Sequence of chain 1.D:
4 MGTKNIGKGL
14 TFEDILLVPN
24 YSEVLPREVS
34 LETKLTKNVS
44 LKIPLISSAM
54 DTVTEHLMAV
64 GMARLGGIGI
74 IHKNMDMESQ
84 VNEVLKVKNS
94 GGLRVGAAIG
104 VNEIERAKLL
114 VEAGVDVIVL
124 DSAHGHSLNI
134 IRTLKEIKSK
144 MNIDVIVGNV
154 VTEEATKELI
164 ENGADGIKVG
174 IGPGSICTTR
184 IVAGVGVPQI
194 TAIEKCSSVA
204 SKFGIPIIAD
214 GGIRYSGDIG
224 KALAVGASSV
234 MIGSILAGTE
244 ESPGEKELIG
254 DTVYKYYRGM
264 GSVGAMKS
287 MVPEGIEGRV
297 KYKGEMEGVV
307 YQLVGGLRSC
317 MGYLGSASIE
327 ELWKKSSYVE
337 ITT

This protein binds this small molecule.
Small molecule (SMILES): O=c1[nH]cnc2c1ncn2[C@@H]1O[C@H](COP(=O)(O)O)[C@@H](O)[C@H]1O

Binding-site contacts:
Ligand atom N7 contacts residue GLY262 of chain 1.D at 3.5 Å.
Ligand atom O5' contacts residue GLY177 of chain 1.D at 3.5 Å.
Ligand atom C5 contacts residue ILE179 of chain 1.D at 3.6 Å (hydrophobic).
Ligand atom O1P contacts residue GLY214 of chain 1.D at 3.7 Å.
Ligand atom O2P contacts residue SER237 of chain 1.D at 2.9 Å (h-bond).
Ligand atom C4' contacts residue ASP213 of chain 1.D at 3.6 Å.
Ligand atom C6 contacts residue GLY264 of chain 1.D at 3.6 Å.
Ligand atom O1P contacts residue GLY215 of chain 1.D at 2.9 Å (h-bond).
Ligand atom N1 contacts residue C641 of chain 1.O at 3.5 Å.
Ligand atom C4 contacts residue ILE179 of chain 1.D at 3.7 Å (hydrophobic).
Ligand atom P contacts residue SER237 of chain 1.D at 3.8 Å.
Ligand atom O6 contacts residue GLY262 of chain 1.D at 3.3 Å.
Ligand atom N3 contacts residue CYS180 of chain 1.D at 3.7 Å.
Ligand atom O3' contacts residue MET234 of chain 1.D at 3.5 Å (h-bond).
Ligand atom C2 contacts residue C641 of chain 1.O at 3.4 Å.
Ligand atom O3P contacts residue SER237 of chain 1.D at 3.3 Å.
Ligand atom C3' contacts residue SER51 of chain 1.D at 3.5 Å.
Ligand atom O3' contacts residue SER51 of chain 1.D at 2.9 Å (h-bond).
Ligand atom O6 contacts residue GLY264 of chain 1.D at 2.8 Å (h-bond).
Ligand atom O3P contacts residue SER178 of chain 1.D at 2.8 Å (h-bond).
Ligand atom C6 contacts residue GLU290 of chain 1.D at 3.7 Å.
Ligand atom C2 contacts residue GLU290 of chain 1.D at 3.4 Å.
Ligand atom N7 contacts residue MET263 of chain 1.D at 2.9 Å (h-bond).
Ligand atom O2' contacts residue ASP213 of chain 1.D at 2.7 Å (salt-bridge).
Ligand atom C8 contacts residue MET53 of chain 1.D at 3.6 Å (hydrophobic).
Ligand atom O2P contacts residue GLY236 of chain 1.D at 2.8 Å (h-bond).
Ligand atom C2 contacts residue CYS180 of chain 1.D at 3.5 Å (hydrophobic).
Ligand atom O1P contacts residue SER178 of chain 1.D at 3.1 Å (h-bond).
Ligand atom C5 contacts residue MET263 of chain 1.D at 3.7 Å (hydrophobic).
Ligand atom N3 contacts residue C641 of chain 1.O at 3.6 Å.
Ligand atom O3P contacts residue TYR260 of chain 1.D at 2.6 Å (h-bond).
Ligand atom O6 contacts residue MET263 of chain 1.D at 3.1 Å (h-bond).
Ligand atom C3' contacts residue ASP213 of chain 1.D at 3.5 Å.
Ligand atom O1P contacts residue GLY177 of chain 1.D at 3.2 Å.
Ligand atom N1 contacts residue GLU290 of chain 1.D at 2.7 Å (salt-bridge).
Ligand atom O3' contacts residue ASP213 of chain 1.D at 2.5 Å (salt-bridge).
Ligand atom O5' contacts residue GLY214 of chain 1.D at 3.3 Å.
Ligand atom O6 contacts residue GLY291 of chain 1.D at 3.6 Å.
Ligand atom N7 contacts residue ILE179 of chain 1.D at 3.7 Å.
Ligand atom C5' contacts residue SER51 of chain 1.D at 3.6 Å.